Sequence of chain 1.A:
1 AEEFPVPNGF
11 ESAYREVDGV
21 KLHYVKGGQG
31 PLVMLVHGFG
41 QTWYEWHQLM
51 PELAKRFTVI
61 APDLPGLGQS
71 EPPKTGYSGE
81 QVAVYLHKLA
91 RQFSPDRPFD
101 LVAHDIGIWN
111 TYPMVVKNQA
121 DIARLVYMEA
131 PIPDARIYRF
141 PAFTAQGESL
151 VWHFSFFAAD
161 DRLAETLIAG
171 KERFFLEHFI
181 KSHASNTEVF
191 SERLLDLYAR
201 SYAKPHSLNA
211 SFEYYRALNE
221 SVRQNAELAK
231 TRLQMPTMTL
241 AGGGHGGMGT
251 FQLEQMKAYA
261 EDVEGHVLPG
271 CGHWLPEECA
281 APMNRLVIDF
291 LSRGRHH

Binding-site contacts:
Ligand atom C9 contacts residue MET248 of chain 1.A at 3.9 Å (hydrophobic).
Ligand atom C16 contacts residue ACT1 of chain 1.F at 3.6 Å.
Ligand atom C16 contacts residue HIS183 of chain 1.A at 3.8 Å.
Ligand atom C2 contacts residue PHE140 of chain 1.A at 3.8 Å (hydrophobic).
Ligand atom BR1 contacts residue PHE251 of chain 1.A at 3.6 Å.
Ligand atom C16 contacts residue HIS153 of chain 1.A at 3.6 Å.
Ligand atom C11 contacts residue GLY246 of chain 1.A at 3.3 Å.
Ligand atom O2 contacts residue ARG139 of chain 1.A at 3.6 Å.
Ligand atom C2 contacts residue ARG139 of chain 1.A at 3.9 Å.
Ligand atom C12 contacts residue MET248 of chain 1.A at 3.8 Å (hydrophobic).
Ligand atom C15 contacts residue ACT1 of chain 1.F at 3.6 Å.
Ligand atom C10 contacts residue MET248 of chain 1.A at 3.6 Å (hydrophobic).
Ligand atom C10 contacts residue GLY246 of chain 1.A at 3.4 Å.
Ligand atom C7 contacts residue PHE140 of chain 1.A at 3.7 Å (hydrophobic).
Ligand atom C15 contacts residue GLU129 of chain 1.A at 3.9 Å.
Ligand atom C1 contacts residue ARG139 of chain 1.A at 3.2 Å.
Ligand atom O4 contacts residue VAL151 of chain 1.A at 3.4 Å.
Ligand atom BR2 contacts residue VAL151 of chain 1.A at 3.7 Å.
Ligand atom C16 contacts residue LEU150 of chain 1.A at 3.5 Å (hydrophobic).
Ligand atom C11 contacts residue MET248 of chain 1.A at 3.5 Å (hydrophobic).
Ligand atom C8 contacts residue VAL151 of chain 1.A at 3.7 Å (hydrophobic).
Ligand atom C9 contacts residue LEU150 of chain 1.A at 3.8 Å (hydrophobic).
Ligand atom BR1 contacts residue PHE140 of chain 1.A at 3.7 Å.
Ligand atom C6 contacts residue PHE140 of chain 1.A at 3.4 Å (hydrophobic).
Ligand atom C5 contacts residue PHE140 of chain 1.A at 3.7 Å (hydrophobic).
Ligand atom BR2 contacts residue LEU150 of chain 1.A at 3.9 Å.
Ligand atom O5 contacts residue HIS273 of chain 1.A at 3.6 Å (h-bond).
Ligand atom O2 contacts residue PHE140 of chain 1.A at 3.8 Å.
Ligand atom C9 contacts residue GLY247 of chain 1.A at 4.0 Å.
Ligand atom O5 contacts residue HIS183 of chain 1.A at 3.9 Å.
Ligand atom C17 contacts residue PHE140 of chain 1.A at 3.9 Å (hydrophobic).
Ligand atom C10 contacts residue LEU150 of chain 1.A at 3.4 Å (hydrophobic).
Ligand atom O5 contacts residue GLU129 of chain 1.A at 3.4 Å (salt-bridge).
Ligand atom C13 contacts residue VAL151 of chain 1.A at 3.2 Å (hydrophobic).
Ligand atom C10 contacts residue GLY247 of chain 1.A at 3.4 Å.
Ligand atom O5 contacts residue GLY246 of chain 1.A at 2.4 Å (h-bond).
Ligand atom O1 contacts residue ARG139 of chain 1.A at 2.8 Å (salt-bridge).
Ligand atom BR1 contacts residue MET248 of chain 1.A at 3.6 Å.
Ligand atom C18 contacts residue PRO141 of chain 1.A at 3.8 Å (hydrophobic).
Ligand atom C2 contacts residue PRO141 of chain 1.A at 3.5 Å (hydrophobic).

The small molecule below binds the protein below.
Small molecule (SMILES): CC(C)c1cc(Oc2c(Br)cc(NC(=O)CC(=O)O)cc2Br)ccc1O